Sequence of chain 1.A:
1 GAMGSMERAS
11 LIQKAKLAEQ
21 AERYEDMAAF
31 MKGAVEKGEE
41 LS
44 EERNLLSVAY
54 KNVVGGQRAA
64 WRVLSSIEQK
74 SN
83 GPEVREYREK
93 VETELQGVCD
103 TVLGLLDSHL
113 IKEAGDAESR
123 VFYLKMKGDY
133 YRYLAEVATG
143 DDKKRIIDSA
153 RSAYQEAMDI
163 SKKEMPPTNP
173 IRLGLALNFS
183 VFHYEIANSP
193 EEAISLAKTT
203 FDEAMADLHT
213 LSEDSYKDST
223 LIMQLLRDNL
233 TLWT

Binding-site contacts:
Ligand atom C24 contacts residue 0B71 of chain 1.G at 3.7 Å.
Ligand atom C06 contacts residue ASN47 of chain 1.A at 4.3 Å.
Ligand atom C10 contacts residue ASN47 of chain 1.A at 4.1 Å.
Ligand atom C23 contacts residue GLU44 of chain 1.A at 3.7 Å.
Ligand atom O11 contacts residue 0B71 of chain 1.G at 3.2 Å.
Ligand atom N09 contacts residue 0B71 of chain 1.G at 3.3 Å.
Ligand atom C25 contacts residue GLU44 of chain 1.A at 3.8 Å.
Ligand atom C05 contacts residue GLU44 of chain 1.A at 4.1 Å.
Ligand atom C22 contacts residue GLU44 of chain 1.A at 3.9 Å.
Ligand atom C13 contacts residue 0B71 of chain 1.G at 3.4 Å.
Ligand atom C26 contacts residue GLU44 of chain 1.A at 3.8 Å.
Ligand atom C25 contacts residue 0B71 of chain 1.G at 3.8 Å.
Ligand atom N01 contacts residue GLU19 of chain 1.A at 2.7 Å (salt-bridge).
Ligand atom N03 contacts residue LEU48 of chain 1.A at 3.4 Å.
Ligand atom C07 contacts residue ASN47 of chain 1.A at 4.0 Å.
Ligand atom C14 contacts residue 0B71 of chain 1.G at 3.5 Å.
Ligand atom N18 contacts residue 0B71 of chain 1.G at 4.1 Å.
Ligand atom C12 contacts residue 0B71 of chain 1.G at 3.3 Å.
Ligand atom C19 contacts residue LEU223 of chain 1.A at 4.1 Å (hydrophobic).
Ligand atom C24 contacts residue GLU44 of chain 1.A at 3.8 Å.
Ligand atom C08 contacts residue 0B71 of chain 1.G at 3.3 Å.
Ligand atom C15 contacts residue LEU223 of chain 1.A at 3.9 Å (hydrophobic).
Ligand atom O11 contacts residue ASN47 of chain 1.A at 2.9 Å (h-bond).
Ligand atom C10 contacts residue 0B71 of chain 1.G at 3.5 Å.
Ligand atom C23 contacts residue CSO43 of chain 1.A at 4.0 Å.
Ligand atom C08 contacts residue ASN47 of chain 1.A at 4.1 Å.
Ligand atom S21 contacts residue ASN47 of chain 1.A at 4.0 Å.
Ligand atom C15 contacts residue 0B71 of chain 1.G at 3.8 Å.
Ligand atom C23 contacts residue ASN47 of chain 1.A at 4.0 Å.
Ligand atom C16 contacts residue LEU223 of chain 1.A at 3.2 Å (hydrophobic).
Ligand atom C23 contacts residue 0B71 of chain 1.G at 3.6 Å.
Ligand atom C19 contacts residue 0B71 of chain 1.G at 3.7 Å.
Ligand atom C04 contacts residue ASN47 of chain 1.A at 4.2 Å.
Ligand atom C24 contacts residue CSO43 of chain 1.A at 3.8 Å.
Ligand atom C17 contacts residue LEU223 of chain 1.A at 4.2 Å (hydrophobic).
Ligand atom C27 contacts residue GLU44 of chain 1.A at 3.7 Å.
Ligand atom N01 contacts residue VAL51 of chain 1.A at 3.8 Å.
Ligand atom C02 contacts residue GLU19 of chain 1.A at 3.6 Å.
Ligand atom C20 contacts residue 0B71 of chain 1.G at 3.7 Å.
Ligand atom N03 contacts residue GLU19 of chain 1.A at 3.0 Å (salt-bridge).

The protein below binds the small molecule below.
Small molecule (SMILES): [H]/N=C(\N)c1cc(-c2ccccc2)c(CNC(=O)c2ccc3cc[nH]c3c2)s1